The small molecule below binds the protein below.
Small molecule (SMILES): CC(=O)N[C@@H]1[C@@H](O)[C@H](O)[C@@H](CO)O[C@H]1O

Binding-site contacts:
Ligand atom N2 contacts residue ASN25 of chain 1.C at 2.6 Å (h-bond).
Ligand atom O5 contacts residue VAL87 of chain 1.C at 3.8 Å.
Ligand atom C7 contacts residue ASN25 of chain 1.C at 3.4 Å.
Ligand atom C5 contacts residue VAL87 of chain 1.C at 4.4 Å (hydrophobic).
Ligand atom C2 contacts residue ASN25 of chain 1.C at 2.3 Å.
Ligand atom C1 contacts residue ASN25 of chain 1.C at 1.4 Å.
Ligand atom C4 contacts residue ASN25 of chain 1.C at 4.2 Å.
Ligand atom C3 contacts residue ASN25 of chain 1.C at 3.6 Å.
Ligand atom O7 contacts residue ARG88 of chain 1.C at 4.4 Å.
Ligand atom C5 contacts residue ASN25 of chain 1.C at 3.7 Å.
Ligand atom C8 contacts residue ASN25 of chain 1.C at 4.3 Å.
Ligand atom O5 contacts residue ASN25 of chain 1.C at 2.4 Å (h-bond).
Ligand atom O6 contacts residue ASN25 of chain 1.C at 4.3 Å.
Ligand atom O7 contacts residue ASN25 of chain 1.C at 3.8 Å.

Sequence of chain 1.C:
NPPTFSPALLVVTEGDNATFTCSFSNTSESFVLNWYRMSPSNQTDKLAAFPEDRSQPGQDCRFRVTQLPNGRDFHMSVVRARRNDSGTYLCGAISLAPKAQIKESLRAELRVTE